Sequence of chain 1.N:
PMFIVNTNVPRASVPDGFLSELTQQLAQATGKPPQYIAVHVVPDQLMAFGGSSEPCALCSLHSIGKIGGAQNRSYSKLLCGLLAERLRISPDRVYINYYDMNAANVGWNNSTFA

Sequence of chain 1.O:
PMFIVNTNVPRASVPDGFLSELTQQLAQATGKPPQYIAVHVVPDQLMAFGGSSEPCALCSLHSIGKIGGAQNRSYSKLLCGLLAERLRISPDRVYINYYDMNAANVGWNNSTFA

Binding-site contacts:
Ligand atom NAN contacts residue SER63 of chain 1.O at 3.9 Å.
Ligand atom CAL contacts residue TYR95 of chain 1.N at 3.8 Å (hydrophobic).
Ligand atom CAG contacts residue PRO1 of chain 1.O at 3.4 Å (hydrophobic).
Ligand atom NAM contacts residue ILE64 of chain 1.O at 3.8 Å.
Ligand atom CAB contacts residue PRO33 of chain 1.O at 3.7 Å (hydrophobic).
Ligand atom CAD contacts residue ASN97 of chain 1.N at 3.7 Å.
Ligand atom OAA contacts residue ASN97 of chain 1.N at 2.5 Å (h-bond).
Ligand atom NAV contacts residue PRO1 of chain 1.O at 3.6 Å.
Ligand atom CAE contacts residue PRO1 of chain 1.O at 3.8 Å (hydrophobic).
Ligand atom CAP contacts residue HIS62 of chain 1.O at 3.6 Å.
Ligand atom CAJ contacts residue LYS32 of chain 1.O at 3.8 Å.
Ligand atom NAN contacts residue ILE64 of chain 1.O at 3.0 Å (h-bond).
Ligand atom CAF contacts residue ILE64 of chain 1.O at 3.6 Å (hydrophobic).
Ligand atom CAU contacts residue LYS32 of chain 1.O at 3.9 Å.
Ligand atom CAE contacts residue TYR95 of chain 1.N at 3.4 Å (hydrophobic).
Ligand atom CAR contacts residue PRO1 of chain 1.O at 3.8 Å (hydrophobic).
Ligand atom CAS contacts residue PRO1 of chain 1.O at 3.7 Å (hydrophobic).
Ligand atom CAE contacts residue MET2 of chain 1.O at 3.8 Å (hydrophobic).
Ligand atom NAN contacts residue LYS32 of chain 1.O at 3.5 Å (salt-bridge).
Ligand atom CAL contacts residue PRO1 of chain 1.O at 3.5 Å (hydrophobic).
Ligand atom CAH contacts residue TYR36 of chain 1.O at 3.8 Å (hydrophobic).
Ligand atom CAL contacts residue PHE113 of chain 1.O at 3.8 Å (hydrophobic).
Ligand atom CAK contacts residue TYR36 of chain 1.O at 3.5 Å (hydrophobic).
Ligand atom CAF contacts residue HIS62 of chain 1.O at 3.5 Å.
Ligand atom CAD contacts residue VAL106 of chain 1.O at 3.8 Å (hydrophobic).
Ligand atom CAP contacts residue ASN97 of chain 1.N at 3.5 Å.
Ligand atom OAA contacts residue HIS62 of chain 1.O at 3.3 Å.
Ligand atom CAP contacts residue VAL106 of chain 1.O at 3.8 Å (hydrophobic).
Ligand atom NAO contacts residue LYS32 of chain 1.O at 3.4 Å (salt-bridge).
Ligand atom CAI contacts residue PRO33 of chain 1.O at 3.7 Å (hydrophobic).
Ligand atom OAA contacts residue MET2 of chain 1.O at 3.5 Å.
Ligand atom CAH contacts residue PHE113 of chain 1.O at 3.5 Å (hydrophobic).
Ligand atom CAG contacts residue TYR95 of chain 1.N at 3.5 Å (hydrophobic).
Ligand atom NAM contacts residue PRO1 of chain 1.O at 3.9 Å.
Ligand atom CAF contacts residue SER63 of chain 1.O at 3.6 Å.
Ligand atom CAD contacts residue HIS62 of chain 1.O at 3.3 Å.
Ligand atom CAC contacts residue PRO33 of chain 1.O at 3.9 Å (hydrophobic).
Ligand atom NAV contacts residue ILE64 of chain 1.O at 3.9 Å.
Ligand atom CAS contacts residue HIS62 of chain 1.O at 3.9 Å.
Ligand atom NAM contacts residue LYS32 of chain 1.O at 2.8 Å (salt-bridge).

A small-molecule ligand and the protein it binds are described below.
Small molecule (SMILES): Oc1ccc(-n2cc(-c3ccc4ccccc4n3)nn2)cc1